Binding-site contacts:
Ligand atom C05 contacts residue ASP87 of chain 1.B at 3.6 Å.
Ligand atom N07 contacts residue HIS209 of chain 1.B at 4.3 Å.
Ligand atom N04 contacts residue ASP87 of chain 1.B at 3.1 Å (salt-bridge).
Ligand atom C03 contacts residue HIS209 of chain 1.B at 3.4 Å.
Ligand atom C06 contacts residue HIS209 of chain 1.B at 4.5 Å.
Ligand atom O12 contacts residue HIS209 of chain 1.B at 3.0 Å (h-bond).
Ligand atom O01 contacts residue ZN1 of chain 1.J at 4.1 Å.
Ligand atom C02 contacts residue ZN1 of chain 1.J at 2.9 Å.
Ligand atom O12 contacts residue ASP87 of chain 1.B at 4.3 Å.
Ligand atom C10 contacts residue PHE31 of chain 1.B at 4.1 Å (hydrophobic).
Ligand atom O01 contacts residue ASN179 of chain 1.B at 3.7 Å.
Ligand atom C03 contacts residue ASN179 of chain 1.B at 4.5 Å.
Ligand atom C11 contacts residue PHE31 of chain 1.B at 4.4 Å (hydrophobic).
Ligand atom N07 contacts residue ASN179 of chain 1.B at 4.3 Å.
Ligand atom C05 contacts residue HIS209 of chain 1.B at 3.7 Å.
Ligand atom N04 contacts residue HIS209 of chain 1.B at 3.0 Å (h-bond).
Ligand atom C02 contacts residue HIS148 of chain 1.B at 3.8 Å.
Ligand atom C02 contacts residue ASN179 of chain 1.B at 4.3 Å.
Ligand atom C03 contacts residue ASP87 of chain 1.B at 4.2 Å.
Ligand atom N04 contacts residue ZN1 of chain 1.J at 2.2 Å.
Ligand atom N07 contacts residue ZN1 of chain 1.J at 4.1 Å.
Ligand atom O12 contacts residue ZN1 of chain 1.I at 4.3 Å.
Ligand atom C11 contacts residue ASN179 of chain 1.B at 3.4 Å.
Ligand atom O01 contacts residue HIS148 of chain 1.B at 3.8 Å.
Ligand atom C06 contacts residue TRP56 of chain 1.B at 3.8 Å (hydrophobic).
Ligand atom O12 contacts residue CYS167 of chain 1.B at 3.3 Å (h-bond).
Ligand atom C05 contacts residue ZN1 of chain 1.J at 3.4 Å.
Ligand atom C08 contacts residue ASN179 of chain 1.B at 4.0 Å.
Ligand atom C09 contacts residue ARG174 of chain 1.B at 4.0 Å.
Ligand atom C05 contacts residue TRP56 of chain 1.B at 3.5 Å (hydrophobic).
Ligand atom C02 contacts residue HIS209 of chain 1.B at 3.5 Å.
Ligand atom O12 contacts residue ZN1 of chain 1.J at 2.2 Å.
Ligand atom O12 contacts residue HIS148 of chain 1.B at 3.3 Å.
Ligand atom C03 contacts residue ZN1 of chain 1.J at 2.9 Å.
Ligand atom C10 contacts residue TYR36 of chain 1.B at 3.7 Å (hydrophobic).
Ligand atom C06 contacts residue ZN1 of chain 1.J at 4.4 Å.
Ligand atom C09 contacts residue TYR36 of chain 1.B at 3.4 Å (hydrophobic).

A protein and the small-molecule ligand that binds it are described below.
Small molecule (SMILES): O=C(O)c1nccn1C1CCC1

Sequence of chain 1.B:
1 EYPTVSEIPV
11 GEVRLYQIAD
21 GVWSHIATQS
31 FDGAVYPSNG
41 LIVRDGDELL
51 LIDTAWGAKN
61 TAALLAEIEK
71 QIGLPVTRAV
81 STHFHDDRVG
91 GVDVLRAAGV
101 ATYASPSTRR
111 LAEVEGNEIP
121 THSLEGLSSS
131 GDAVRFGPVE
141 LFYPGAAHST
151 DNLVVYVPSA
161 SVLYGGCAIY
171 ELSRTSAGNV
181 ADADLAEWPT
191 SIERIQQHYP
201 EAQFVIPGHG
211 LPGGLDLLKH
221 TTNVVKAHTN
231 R